Sequence of chain 1.C:
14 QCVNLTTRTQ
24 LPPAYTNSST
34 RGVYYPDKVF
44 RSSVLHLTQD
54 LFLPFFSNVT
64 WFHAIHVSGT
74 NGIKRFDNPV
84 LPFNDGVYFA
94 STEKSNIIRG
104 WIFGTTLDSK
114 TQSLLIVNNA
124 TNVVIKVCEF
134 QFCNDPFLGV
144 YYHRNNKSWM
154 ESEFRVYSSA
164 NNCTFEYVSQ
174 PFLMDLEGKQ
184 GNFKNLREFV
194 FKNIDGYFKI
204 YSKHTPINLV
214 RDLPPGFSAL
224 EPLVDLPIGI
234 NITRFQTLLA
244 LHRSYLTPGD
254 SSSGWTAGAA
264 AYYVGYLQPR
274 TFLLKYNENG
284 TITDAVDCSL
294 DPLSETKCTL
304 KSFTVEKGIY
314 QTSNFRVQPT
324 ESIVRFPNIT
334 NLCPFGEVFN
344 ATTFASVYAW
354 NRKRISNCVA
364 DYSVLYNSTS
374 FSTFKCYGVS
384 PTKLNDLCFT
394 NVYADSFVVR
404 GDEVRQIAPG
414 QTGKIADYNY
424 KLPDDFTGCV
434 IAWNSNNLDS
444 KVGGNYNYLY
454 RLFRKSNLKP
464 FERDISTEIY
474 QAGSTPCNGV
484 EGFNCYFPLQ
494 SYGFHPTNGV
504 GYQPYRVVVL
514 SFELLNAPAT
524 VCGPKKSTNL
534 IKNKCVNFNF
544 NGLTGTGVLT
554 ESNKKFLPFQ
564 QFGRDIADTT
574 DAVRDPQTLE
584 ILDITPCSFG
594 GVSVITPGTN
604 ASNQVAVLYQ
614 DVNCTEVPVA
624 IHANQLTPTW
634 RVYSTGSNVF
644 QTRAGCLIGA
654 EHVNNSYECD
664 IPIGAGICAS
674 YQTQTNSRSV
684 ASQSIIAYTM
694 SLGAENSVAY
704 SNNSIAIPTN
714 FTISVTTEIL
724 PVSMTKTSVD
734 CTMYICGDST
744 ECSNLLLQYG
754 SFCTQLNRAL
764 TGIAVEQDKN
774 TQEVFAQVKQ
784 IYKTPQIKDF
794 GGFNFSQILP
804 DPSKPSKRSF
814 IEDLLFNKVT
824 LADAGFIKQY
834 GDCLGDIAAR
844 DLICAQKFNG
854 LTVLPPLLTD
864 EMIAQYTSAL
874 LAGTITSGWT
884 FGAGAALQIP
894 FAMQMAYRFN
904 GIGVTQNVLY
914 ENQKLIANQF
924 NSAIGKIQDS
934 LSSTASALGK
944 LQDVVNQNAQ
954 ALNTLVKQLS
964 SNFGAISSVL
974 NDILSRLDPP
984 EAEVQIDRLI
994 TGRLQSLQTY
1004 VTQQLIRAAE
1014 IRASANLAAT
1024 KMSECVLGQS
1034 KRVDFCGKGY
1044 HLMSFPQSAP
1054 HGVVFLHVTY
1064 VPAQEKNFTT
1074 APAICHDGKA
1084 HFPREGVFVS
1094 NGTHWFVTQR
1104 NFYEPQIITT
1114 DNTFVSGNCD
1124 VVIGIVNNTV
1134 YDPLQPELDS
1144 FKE

This protein binds this small molecule.
Small molecule (SMILES): CC(=O)N[C@@H]1[C@@H](O)[C@H](O)[C@@H](CO)O[C@H]1O

Binding-site contacts:
Ligand atom O3 contacts residue TYR28 of chain 1.C at 4.5 Å.
Ligand atom O4 contacts residue TYR28 of chain 1.C at 3.4 Å.
Ligand atom C6 contacts residue TYR28 of chain 1.C at 3.9 Å (hydrophobic).
Ligand atom C8 contacts residue THR29 of chain 1.C at 4.5 Å.
Ligand atom O6 contacts residue TYR28 of chain 1.C at 3.4 Å (h-bond).
Ligand atom C7 contacts residue ASN61 of chain 1.C at 3.6 Å.
Ligand atom C4 contacts residue ASN61 of chain 1.C at 4.2 Å.
Ligand atom C2 contacts residue TYR28 of chain 1.C at 4.2 Å (hydrophobic).
Ligand atom C7 contacts residue TYR28 of chain 1.C at 4.3 Å (hydrophobic).
Ligand atom C4 contacts residue TYR28 of chain 1.C at 3.7 Å (hydrophobic).
Ligand atom C3 contacts residue TYR28 of chain 1.C at 3.5 Å (hydrophobic).
Ligand atom C8 contacts residue ASN61 of chain 1.C at 3.7 Å.
Ligand atom O5 contacts residue TYR28 of chain 1.C at 4.2 Å.
Ligand atom C1 contacts residue TYR28 of chain 1.C at 3.8 Å (hydrophobic).
Ligand atom O5 contacts residue ASN61 of chain 1.C at 2.4 Å (h-bond).
Ligand atom C3 contacts residue ASN61 of chain 1.C at 3.8 Å.
Ligand atom C5 contacts residue TYR28 of chain 1.C at 3.3 Å (hydrophobic).
Ligand atom N2 contacts residue ASN61 of chain 1.C at 2.7 Å (h-bond).
Ligand atom C1 contacts residue ASN61 of chain 1.C at 1.4 Å.
Ligand atom C5 contacts residue ASN61 of chain 1.C at 3.7 Å.
Ligand atom C2 contacts residue ASN61 of chain 1.C at 2.5 Å.
Ligand atom C8 contacts residue TYR28 of chain 1.C at 3.6 Å (hydrophobic).
Ligand atom N2 contacts residue TYR28 of chain 1.C at 4.1 Å.